Sequence of chain 2.A:
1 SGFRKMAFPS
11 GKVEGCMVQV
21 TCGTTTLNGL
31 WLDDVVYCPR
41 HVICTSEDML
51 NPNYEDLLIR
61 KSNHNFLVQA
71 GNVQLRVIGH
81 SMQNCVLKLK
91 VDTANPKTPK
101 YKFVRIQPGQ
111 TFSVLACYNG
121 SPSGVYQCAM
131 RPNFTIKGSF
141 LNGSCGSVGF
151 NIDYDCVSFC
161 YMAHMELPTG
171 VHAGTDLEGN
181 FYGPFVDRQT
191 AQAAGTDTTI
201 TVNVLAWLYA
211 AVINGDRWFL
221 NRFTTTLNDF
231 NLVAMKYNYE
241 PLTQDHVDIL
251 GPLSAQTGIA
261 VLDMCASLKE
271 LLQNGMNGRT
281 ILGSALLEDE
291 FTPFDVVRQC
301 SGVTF

This small molecule binds to this protein.
Small molecule (SMILES): CC(C)C[C@H](NC(=O)OCc1ccccc1)C(=O)N[C@@H](C[C@@H]1CCNC1=O)[C@@H](O)S(=O)(=O)O

Sequence of chain 1.A:
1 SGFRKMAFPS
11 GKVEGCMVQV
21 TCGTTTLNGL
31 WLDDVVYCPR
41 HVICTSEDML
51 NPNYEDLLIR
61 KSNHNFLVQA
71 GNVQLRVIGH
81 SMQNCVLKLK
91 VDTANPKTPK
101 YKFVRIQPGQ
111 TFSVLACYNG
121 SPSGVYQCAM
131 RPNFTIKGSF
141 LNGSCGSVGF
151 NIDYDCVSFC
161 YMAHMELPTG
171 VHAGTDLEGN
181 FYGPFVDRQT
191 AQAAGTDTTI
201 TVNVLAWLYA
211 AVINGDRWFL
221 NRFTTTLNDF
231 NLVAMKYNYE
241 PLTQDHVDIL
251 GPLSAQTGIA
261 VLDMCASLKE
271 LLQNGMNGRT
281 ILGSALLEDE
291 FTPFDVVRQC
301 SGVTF

Binding-site contacts:
Ligand atom O30 contacts residue PHE140 of chain 2.A at 3.6 Å.
Ligand atom N19 contacts residue CYS145 of chain 2.A at 3.2 Å (h-bond).
Ligand atom O30 contacts residue GLU166 of chain 2.A at 3.3 Å (salt-bridge).
Ligand atom C17 contacts residue HIS164 of chain 2.A at 3.8 Å.
Ligand atom C20 contacts residue CYS145 of chain 2.A at 2.9 Å (hydrophobic).
Ligand atom C6 contacts residue GLU166 of chain 2.A at 3.4 Å.
Ligand atom C3 contacts residue GLU166 of chain 2.A at 3.6 Å.
Ligand atom C15 contacts residue HIS41 of chain 2.A at 3.4 Å.
Ligand atom C1 contacts residue GLU166 of chain 2.A at 2.8 Å.
Ligand atom C21 contacts residue CYS145 of chain 2.A at 1.8 Å (hydrophobic).
Ligand atom O8 contacts residue GLN189 of chain 2.A at 3.4 Å (h-bond).
Ligand atom O10 contacts residue MET165 of chain 2.A at 3.0 Å.
Ligand atom N28 contacts residue PHE140 of chain 2.A at 2.7 Å (h-bond).
Ligand atom C7 contacts residue GLU166 of chain 2.A at 3.1 Å.
Ligand atom C27 contacts residue LEU141 of chain 2.A at 3.6 Å (hydrophobic).
Ligand atom C3 contacts residue THR190 of chain 2.A at 3.8 Å.
Ligand atom O10 contacts residue GLU166 of chain 2.A at 2.8 Å (salt-bridge).
Ligand atom O30 contacts residue MET165 of chain 2.A at 3.4 Å.
Ligand atom C27 contacts residue GLU166 of chain 2.A at 3.6 Å.
Ligand atom C29 contacts residue GLU166 of chain 2.A at 3.4 Å.
Ligand atom C24 contacts residue LEU141 of chain 2.A at 3.9 Å (hydrophobic).
Ligand atom O22 contacts residue CYS145 of chain 2.A at 2.7 Å (h-bond).
Ligand atom C2 contacts residue GLU166 of chain 2.A at 3.0 Å.
Ligand atom O30 contacts residue HIS172 of chain 2.A at 3.5 Å.
Ligand atom N19 contacts residue HIS164 of chain 2.A at 3.2 Å (h-bond).
Ligand atom N28 contacts residue GLU166 of chain 2.A at 2.9 Å (salt-bridge).
Ligand atom O22 contacts residue SER144 of chain 2.A at 3.5 Å (h-bond).
Ligand atom N11 contacts residue GLN189 of chain 2.A at 3.2 Å (h-bond).
Ligand atom C4 contacts residue PRO168 of chain 2.A at 3.5 Å (hydrophobic).
Ligand atom C15 contacts residue TYR54 of chain 2.A at 3.7 Å (hydrophobic).
Ligand atom C24 contacts residue CYS145 of chain 2.A at 3.3 Å (hydrophobic).
Ligand atom C3 contacts residue GLN189 of chain 2.A at 3.6 Å.
Ligand atom C2 contacts residue GLN189 of chain 2.A at 3.2 Å.
Ligand atom O22 contacts residue GLY143 of chain 2.A at 3.2 Å (h-bond).
Ligand atom C15 contacts residue ASP187 of chain 2.A at 3.8 Å.
Ligand atom C5 contacts residue PRO168 of chain 2.A at 3.7 Å (hydrophobic).
Ligand atom C16 contacts residue ARG188 of chain 2.A at 3.6 Å.
Ligand atom C1 contacts residue GLN189 of chain 2.A at 3.7 Å.
Ligand atom C27 contacts residue PHE140 of chain 2.A at 3.3 Å (hydrophobic).
Ligand atom C12 contacts residue HIS164 of chain 2.A at 3.7 Å.